A small-molecule ligand and the protein it binds are described below.
Small molecule (SMILES): CC(=O)N[C@H]1[C@H](O[C@H]2[C@H](O)[C@@H](NC(C)=O)CO[C@@H]2CO)O[C@H](CO)[C@@H](O)[C@@H]1O

Sequence of chain 1.A:
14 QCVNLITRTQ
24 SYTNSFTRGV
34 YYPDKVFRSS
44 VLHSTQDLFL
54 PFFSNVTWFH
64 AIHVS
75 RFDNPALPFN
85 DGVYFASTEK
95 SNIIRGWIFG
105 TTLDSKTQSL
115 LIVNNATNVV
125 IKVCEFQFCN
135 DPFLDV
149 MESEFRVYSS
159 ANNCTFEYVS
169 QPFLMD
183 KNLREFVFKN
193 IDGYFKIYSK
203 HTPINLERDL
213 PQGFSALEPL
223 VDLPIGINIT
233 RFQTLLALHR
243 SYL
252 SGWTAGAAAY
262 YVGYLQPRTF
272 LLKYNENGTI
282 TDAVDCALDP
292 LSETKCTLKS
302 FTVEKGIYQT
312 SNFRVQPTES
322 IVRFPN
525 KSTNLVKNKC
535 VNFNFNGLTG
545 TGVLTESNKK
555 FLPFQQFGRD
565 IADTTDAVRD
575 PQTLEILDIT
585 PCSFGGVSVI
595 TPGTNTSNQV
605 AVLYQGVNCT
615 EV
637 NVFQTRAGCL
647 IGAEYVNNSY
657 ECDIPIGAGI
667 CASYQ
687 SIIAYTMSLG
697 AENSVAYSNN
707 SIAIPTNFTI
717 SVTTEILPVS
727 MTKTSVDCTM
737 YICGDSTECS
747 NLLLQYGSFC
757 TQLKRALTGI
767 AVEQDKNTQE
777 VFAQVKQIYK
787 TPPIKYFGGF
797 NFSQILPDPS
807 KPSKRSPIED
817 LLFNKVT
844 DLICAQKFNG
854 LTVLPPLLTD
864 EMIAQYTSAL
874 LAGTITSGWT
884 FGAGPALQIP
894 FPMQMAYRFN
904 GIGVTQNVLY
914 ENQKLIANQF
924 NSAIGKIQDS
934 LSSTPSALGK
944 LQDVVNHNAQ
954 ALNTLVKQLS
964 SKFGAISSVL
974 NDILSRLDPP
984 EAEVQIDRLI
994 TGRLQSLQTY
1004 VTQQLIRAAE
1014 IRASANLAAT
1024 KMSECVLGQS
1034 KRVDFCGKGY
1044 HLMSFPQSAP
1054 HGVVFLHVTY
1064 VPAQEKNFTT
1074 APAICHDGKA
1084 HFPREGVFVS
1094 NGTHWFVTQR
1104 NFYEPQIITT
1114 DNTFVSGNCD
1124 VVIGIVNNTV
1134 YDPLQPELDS

Binding-site contacts:
Ligand atom C3 contacts residue ASN713 of chain 1.A at 3.8 Å.
Ligand atom C2 contacts residue ASN713 of chain 1.A at 2.4 Å.
Ligand atom C7 contacts residue LEU918 of chain 1.A at 3.8 Å (hydrophobic).
Ligand atom C1 contacts residue ASN713 of chain 1.A at 1.4 Å.
Ligand atom N2 contacts residue ASN713 of chain 1.A at 2.9 Å (h-bond).
Ligand atom C2 contacts residue GLN1067 of chain 1.A at 3.9 Å.
Ligand atom C5 contacts residue LEU918 of chain 1.A at 4.0 Å (hydrophobic).
Ligand atom C8 contacts residue THR712 of chain 1.A at 4.4 Å.
Ligand atom O7 contacts residue ASN713 of chain 1.A at 3.0 Å (h-bond).
Ligand atom O5 contacts residue ASN713 of chain 1.A at 2.3 Å (h-bond).
Ligand atom C7 contacts residue ASN713 of chain 1.A at 3.2 Å.
Ligand atom C5 contacts residue GLN922 of chain 1.A at 4.3 Å.
Ligand atom C1 contacts residue GLN1067 of chain 1.A at 3.4 Å.
Ligand atom O5 contacts residue GLN1067 of chain 1.A at 3.4 Å (h-bond).
Ligand atom O6 contacts residue PHE714 of chain 1.A at 4.3 Å.
Ligand atom C8 contacts residue LEU918 of chain 1.A at 4.0 Å (hydrophobic).
Ligand atom O7 contacts residue GLN1067 of chain 1.A at 3.5 Å (h-bond).
Ligand atom C8 contacts residue ASN713 of chain 1.A at 4.4 Å.
Ligand atom C7 contacts residue GLN1067 of chain 1.A at 4.5 Å.
Ligand atom C5 contacts residue ASN713 of chain 1.A at 3.6 Å.
Ligand atom C6 contacts residue GLN922 of chain 1.A at 4.1 Å.
Ligand atom C6 contacts residue LEU918 of chain 1.A at 4.4 Å (hydrophobic).
Ligand atom O6 contacts residue GLN922 of chain 1.A at 3.2 Å (h-bond).
Ligand atom O7 contacts residue LEU918 of chain 1.A at 3.4 Å.
Ligand atom C4 contacts residue ASN713 of chain 1.A at 4.2 Å.
Ligand atom O4 contacts residue LEU918 of chain 1.A at 4.1 Å.
Ligand atom C1 contacts residue LEU918 of chain 1.A at 4.4 Å (hydrophobic).